Sequence of chain 1.C:
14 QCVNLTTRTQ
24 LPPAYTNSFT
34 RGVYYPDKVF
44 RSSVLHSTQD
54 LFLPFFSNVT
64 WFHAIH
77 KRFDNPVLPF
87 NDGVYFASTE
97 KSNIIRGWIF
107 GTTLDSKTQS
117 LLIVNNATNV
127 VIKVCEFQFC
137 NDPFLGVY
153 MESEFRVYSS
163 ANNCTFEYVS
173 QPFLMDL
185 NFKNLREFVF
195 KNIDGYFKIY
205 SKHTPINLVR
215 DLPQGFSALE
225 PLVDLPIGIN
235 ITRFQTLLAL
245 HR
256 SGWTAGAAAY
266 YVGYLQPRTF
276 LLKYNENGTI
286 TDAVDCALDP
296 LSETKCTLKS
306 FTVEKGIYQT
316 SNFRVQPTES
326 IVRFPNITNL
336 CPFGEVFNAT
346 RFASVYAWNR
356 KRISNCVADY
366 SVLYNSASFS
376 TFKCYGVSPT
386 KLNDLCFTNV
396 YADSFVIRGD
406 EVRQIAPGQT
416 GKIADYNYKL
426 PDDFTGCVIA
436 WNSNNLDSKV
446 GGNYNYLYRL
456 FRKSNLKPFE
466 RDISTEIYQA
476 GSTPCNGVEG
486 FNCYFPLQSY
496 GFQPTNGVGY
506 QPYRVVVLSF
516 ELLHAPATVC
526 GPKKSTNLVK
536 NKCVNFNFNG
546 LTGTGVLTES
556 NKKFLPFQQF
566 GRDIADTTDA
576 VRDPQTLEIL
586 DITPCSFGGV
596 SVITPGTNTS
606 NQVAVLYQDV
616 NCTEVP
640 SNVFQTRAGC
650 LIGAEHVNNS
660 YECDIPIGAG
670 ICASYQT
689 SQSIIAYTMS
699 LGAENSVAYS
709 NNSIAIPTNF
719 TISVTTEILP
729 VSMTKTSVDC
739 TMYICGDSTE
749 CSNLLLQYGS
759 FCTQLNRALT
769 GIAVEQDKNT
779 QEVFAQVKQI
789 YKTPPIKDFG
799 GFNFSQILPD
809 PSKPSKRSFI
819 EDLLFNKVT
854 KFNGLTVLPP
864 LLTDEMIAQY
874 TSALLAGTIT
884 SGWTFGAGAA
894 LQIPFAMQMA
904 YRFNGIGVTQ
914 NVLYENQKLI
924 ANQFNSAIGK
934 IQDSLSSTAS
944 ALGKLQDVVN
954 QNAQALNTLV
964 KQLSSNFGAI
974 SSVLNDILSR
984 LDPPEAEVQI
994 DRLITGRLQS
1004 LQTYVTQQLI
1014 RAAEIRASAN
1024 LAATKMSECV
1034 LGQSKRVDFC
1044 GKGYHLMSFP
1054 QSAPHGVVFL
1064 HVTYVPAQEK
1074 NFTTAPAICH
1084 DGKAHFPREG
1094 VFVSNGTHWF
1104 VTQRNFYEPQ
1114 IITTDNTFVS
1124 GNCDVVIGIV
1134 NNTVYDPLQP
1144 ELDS

Binding-site contacts:
Ligand atom O7 contacts residue ASN603 of chain 1.C at 3.2 Å (h-bond).
Ligand atom O5 contacts residue ASN603 of chain 1.C at 2.4 Å (h-bond).
Ligand atom C1 contacts residue ASN603 of chain 1.C at 1.4 Å.
Ligand atom C8 contacts residue ASN603 of chain 1.C at 4.4 Å.
Ligand atom C3 contacts residue ASN603 of chain 1.C at 3.7 Å.
Ligand atom C5 contacts residue ASN603 of chain 1.C at 3.6 Å.
Ligand atom N2 contacts residue ASN603 of chain 1.C at 2.9 Å (h-bond).
Ligand atom C4 contacts residue ASN603 of chain 1.C at 4.2 Å.
Ligand atom C2 contacts residue ASN603 of chain 1.C at 2.4 Å.
Ligand atom C7 contacts residue ASN603 of chain 1.C at 3.2 Å.

A protein and the small-molecule ligand that binds it are described below.
Small molecule (SMILES): CC(=O)N[C@@H]1[C@@H](O)[C@H](O)[C@@H](CO)O[C@H]1O